Sequence of chain 2.A:
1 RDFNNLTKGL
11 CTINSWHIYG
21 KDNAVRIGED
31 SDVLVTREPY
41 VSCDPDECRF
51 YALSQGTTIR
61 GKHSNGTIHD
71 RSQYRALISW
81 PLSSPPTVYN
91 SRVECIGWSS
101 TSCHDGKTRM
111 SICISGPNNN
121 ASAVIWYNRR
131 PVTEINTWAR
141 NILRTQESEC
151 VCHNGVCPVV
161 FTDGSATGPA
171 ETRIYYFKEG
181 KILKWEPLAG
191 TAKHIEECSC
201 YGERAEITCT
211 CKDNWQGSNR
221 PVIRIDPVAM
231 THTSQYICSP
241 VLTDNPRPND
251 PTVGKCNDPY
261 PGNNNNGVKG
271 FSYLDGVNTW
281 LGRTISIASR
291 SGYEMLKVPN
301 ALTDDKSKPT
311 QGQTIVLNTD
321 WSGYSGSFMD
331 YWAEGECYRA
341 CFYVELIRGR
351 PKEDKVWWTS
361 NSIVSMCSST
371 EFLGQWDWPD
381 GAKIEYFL

A protein and the small-molecule ligand that binds it are described below.
Small molecule (SMILES): CC(=O)N[C@@H]1[C@@H](O)[C@H](O)[C@@H](CO)O[C@H]1O

Binding-site contacts:
Ligand atom O3 contacts residue TRP357 of chain 2.A at 4.0 Å.
Ligand atom C3 contacts residue ASN65 of chain 2.A at 3.7 Å.
Ligand atom C7 contacts residue ASN65 of chain 2.A at 3.2 Å.
Ligand atom N2 contacts residue ASN65 of chain 2.A at 2.9 Å (h-bond).
Ligand atom C1 contacts residue ASN65 of chain 2.A at 1.4 Å.
Ligand atom O5 contacts residue ASN65 of chain 2.A at 2.3 Å (h-bond).
Ligand atom O7 contacts residue ASN65 of chain 2.A at 3.0 Å (h-bond).
Ligand atom O5 contacts residue TRP357 of chain 2.A at 4.2 Å.
Ligand atom C5 contacts residue ASN65 of chain 2.A at 3.6 Å.
Ligand atom C2 contacts residue TRP357 of chain 2.A at 3.9 Å (hydrophobic).
Ligand atom C8 contacts residue ASN65 of chain 2.A at 4.4 Å.
Ligand atom C7 contacts residue TRP357 of chain 2.A at 3.8 Å (hydrophobic).
Ligand atom O4 contacts residue TRP357 of chain 2.A at 4.2 Å.
Ligand atom C4 contacts residue ASN65 of chain 2.A at 4.1 Å.
Ligand atom C2 contacts residue ASN65 of chain 2.A at 2.4 Å.
Ligand atom C3 contacts residue TRP357 of chain 2.A at 3.5 Å (hydrophobic).
Ligand atom C8 contacts residue TRP357 of chain 2.A at 3.4 Å (hydrophobic).
Ligand atom C5 contacts residue TRP357 of chain 2.A at 3.8 Å (hydrophobic).
Ligand atom C1 contacts residue TRP357 of chain 2.A at 3.6 Å (hydrophobic).
Ligand atom C4 contacts residue TRP357 of chain 2.A at 4.2 Å (hydrophobic).
Ligand atom N2 contacts residue TRP357 of chain 2.A at 3.1 Å (h-bond).